A small-molecule ligand and the protein it binds are described below.
Small molecule (SMILES): CC(=O)N[C@@H]1[C@@H](O)[C@H](O)[C@@H](CO)O[C@H]1O

Binding-site contacts:
Ligand atom N2 contacts residue CYS203 of chain 1.A at 4.0 Å.
Ligand atom C8 contacts residue PRO107 of chain 1.A at 3.8 Å (hydrophobic).
Ligand atom C5 contacts residue ASN116 of chain 1.A at 3.6 Å.
Ligand atom C1 contacts residue ASN116 of chain 1.A at 1.4 Å.
Ligand atom O3 contacts residue ARG106 of chain 1.A at 3.8 Å.
Ligand atom C4 contacts residue SER271 of chain 1.A at 3.8 Å.
Ligand atom O5 contacts residue NAG1 of chain 1.O at 4.0 Å.
Ligand atom C1 contacts residue SER271 of chain 1.A at 3.9 Å.
Ligand atom O7 contacts residue CYS203 of chain 1.A at 3.9 Å.
Ligand atom C3 contacts residue SER272 of chain 1.A at 4.2 Å.
Ligand atom O7 contacts residue ASN202 of chain 1.A at 3.7 Å.
Ligand atom C8 contacts residue PHE201 of chain 1.A at 3.5 Å (hydrophobic).
Ligand atom C3 contacts residue ASN116 of chain 1.A at 3.8 Å.
Ligand atom N2 contacts residue CYS270 of chain 1.A at 4.2 Å.
Ligand atom C7 contacts residue ARG106 of chain 1.A at 3.9 Å.
Ligand atom C4 contacts residue ASN116 of chain 1.A at 4.1 Å.
Ligand atom N2 contacts residue ASN116 of chain 1.A at 2.9 Å (h-bond).
Ligand atom C8 contacts residue LEU115 of chain 1.A at 3.9 Å (hydrophobic).
Ligand atom C3 contacts residue CYS203 of chain 1.A at 3.9 Å (hydrophobic).
Ligand atom O4 contacts residue SER271 of chain 1.A at 3.8 Å.
Ligand atom O5 contacts residue SER271 of chain 1.A at 4.1 Å.
Ligand atom C2 contacts residue ASN116 of chain 1.A at 2.4 Å.
Ligand atom O5 contacts residue ASN116 of chain 1.A at 2.3 Å (h-bond).
Ligand atom C5 contacts residue SER271 of chain 1.A at 3.4 Å.
Ligand atom C7 contacts residue SER272 of chain 1.A at 3.6 Å.
Ligand atom O7 contacts residue PRO107 of chain 1.A at 4.0 Å.
Ligand atom N2 contacts residue SER272 of chain 1.A at 2.8 Å (h-bond).
Ligand atom C7 contacts residue CYS203 of chain 1.A at 3.8 Å (hydrophobic).
Ligand atom C3 contacts residue SER271 of chain 1.A at 3.7 Å.
Ligand atom C1 contacts residue SER272 of chain 1.A at 3.9 Å.
Ligand atom C8 contacts residue CYS203 of chain 1.A at 4.1 Å (hydrophobic).
Ligand atom O3 contacts residue CYS203 of chain 1.A at 3.0 Å (h-bond).
Ligand atom O3 contacts residue CYS270 of chain 1.A at 4.1 Å.
Ligand atom C8 contacts residue ASN202 of chain 1.A at 3.4 Å.
Ligand atom C7 contacts residue ASN202 of chain 1.A at 4.0 Å.
Ligand atom C2 contacts residue SER272 of chain 1.A at 3.8 Å.
Ligand atom C7 contacts residue ASN116 of chain 1.A at 3.8 Å.
Ligand atom O7 contacts residue ARG106 of chain 1.A at 2.7 Å (salt-bridge).
Ligand atom O7 contacts residue ASN116 of chain 1.A at 4.2 Å.
Ligand atom C8 contacts residue SER272 of chain 1.A at 3.5 Å.

Sequence of chain 1.A:
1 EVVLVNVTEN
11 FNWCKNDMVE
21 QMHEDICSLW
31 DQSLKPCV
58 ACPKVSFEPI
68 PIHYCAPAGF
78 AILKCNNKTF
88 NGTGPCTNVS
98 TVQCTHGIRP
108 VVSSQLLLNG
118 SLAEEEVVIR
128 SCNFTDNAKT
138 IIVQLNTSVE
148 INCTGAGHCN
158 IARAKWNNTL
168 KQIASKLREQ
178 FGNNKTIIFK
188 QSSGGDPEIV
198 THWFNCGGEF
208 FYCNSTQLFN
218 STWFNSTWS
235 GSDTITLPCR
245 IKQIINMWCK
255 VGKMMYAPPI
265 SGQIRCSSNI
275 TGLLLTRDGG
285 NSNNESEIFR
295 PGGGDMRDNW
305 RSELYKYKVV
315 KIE